Sequence of chain 1.A:
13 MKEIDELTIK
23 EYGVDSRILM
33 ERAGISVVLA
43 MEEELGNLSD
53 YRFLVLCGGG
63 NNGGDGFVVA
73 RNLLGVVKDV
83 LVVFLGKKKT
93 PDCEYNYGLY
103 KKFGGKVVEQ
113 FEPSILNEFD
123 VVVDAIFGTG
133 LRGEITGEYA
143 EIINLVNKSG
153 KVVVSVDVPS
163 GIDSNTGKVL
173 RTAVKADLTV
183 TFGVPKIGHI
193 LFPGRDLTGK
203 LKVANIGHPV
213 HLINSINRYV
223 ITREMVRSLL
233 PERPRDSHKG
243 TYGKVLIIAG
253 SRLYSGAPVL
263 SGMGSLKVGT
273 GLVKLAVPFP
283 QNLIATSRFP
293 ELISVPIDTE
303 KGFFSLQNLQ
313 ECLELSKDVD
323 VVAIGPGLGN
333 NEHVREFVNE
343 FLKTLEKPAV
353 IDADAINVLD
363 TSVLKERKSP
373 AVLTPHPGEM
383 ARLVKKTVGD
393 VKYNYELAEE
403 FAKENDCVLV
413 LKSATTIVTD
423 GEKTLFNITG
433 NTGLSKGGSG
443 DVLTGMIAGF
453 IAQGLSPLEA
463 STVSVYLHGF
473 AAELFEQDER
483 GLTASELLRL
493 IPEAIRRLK

Binding-site contacts:
Ligand atom CD2 contacts residue GLU45 of chain 1.A at 3.8 Å.
Ligand atom CZ2 contacts residue ASN207 of chain 1.A at 3.6 Å.
Ligand atom NE1 contacts residue ASN74 of chain 5.A at 3.0 Å (h-bond).
Ligand atom N contacts residue GLU44 of chain 5.A at 2.8 Å (salt-bridge).
Ligand atom C contacts residue GLU44 of chain 5.A at 3.0 Å.
Ligand atom O contacts residue VAL205 of chain 1.A at 3.6 Å.
Ligand atom CA contacts residue VAL205 of chain 1.A at 3.8 Å (hydrophobic).
Ligand atom CH2 contacts residue ILE37 of chain 5.A at 3.8 Å (hydrophobic).
Ligand atom CD1 contacts residue SER38 of chain 1.A at 3.7 Å.
Ligand atom CD2 contacts residue LEU41 of chain 1.A at 3.5 Å (hydrophobic).
Ligand atom CZ2 contacts residue ASN74 of chain 5.A at 3.5 Å.
Ligand atom CE2 contacts residue VAL40 of chain 5.A at 3.7 Å (hydrophobic).
Ligand atom O contacts residue ALA206 of chain 1.A at 3.2 Å.
Ligand atom CG contacts residue VAL40 of chain 5.A at 3.7 Å (hydrophobic).
Ligand atom N contacts residue ASN49 of chain 5.A at 3.7 Å.
Ligand atom NE1 contacts residue ASN207 of chain 1.A at 3.5 Å (h-bond).
Ligand atom CD1 contacts residue ASN74 of chain 5.A at 3.8 Å.
Ligand atom CA contacts residue VAL205 of chain 1.A at 3.3 Å (hydrophobic).
Ligand atom CZ contacts residue ALA42 of chain 1.A at 3.6 Å (hydrophobic).
Ligand atom O contacts residue ASN207 of chain 1.A at 3.0 Å (h-bond).
Ligand atom CE1 contacts residue SER38 of chain 1.A at 3.9 Å.
Ligand atom CD2 contacts residue VAL40 of chain 5.A at 3.6 Å (hydrophobic).
Ligand atom O contacts residue LYS204 of chain 1.A at 3.7 Å.
Ligand atom CZ contacts residue SER38 of chain 1.A at 3.4 Å.
Ligand atom CA contacts residue GLU44 of chain 5.A at 3.3 Å.
Ligand atom CB contacts residue GLU44 of chain 5.A at 3.1 Å.
Ligand atom C contacts residue VAL205 of chain 1.A at 3.5 Å (hydrophobic).
Ligand atom CE1 contacts residue ALA206 of chain 1.A at 3.8 Å (hydrophobic).
Ligand atom N contacts residue GLU44 of chain 5.A at 2.9 Å (salt-bridge).
Ligand atom CD1 contacts residue ASN207 of chain 1.A at 3.7 Å.
Ligand atom CE2 contacts residue ASN207 of chain 1.A at 3.4 Å.
Ligand atom O contacts residue VAL205 of chain 1.A at 2.8 Å (h-bond).
Ligand atom O contacts residue GLU44 of chain 5.A at 3.7 Å.
Ligand atom CB contacts residue GLU44 of chain 5.A at 3.6 Å.
Ligand atom N contacts residue VAL205 of chain 1.A at 2.7 Å (h-bond).
Ligand atom CA contacts residue ASN49 of chain 5.A at 3.7 Å.
Ligand atom O contacts residue ASN207 of chain 1.A at 2.8 Å (h-bond).
Ligand atom CZ2 contacts residue ARG34 of chain 1.A at 3.6 Å.
Ligand atom CA contacts residue GLU44 of chain 5.A at 3.8 Å.
Ligand atom CH2 contacts residue ARG34 of chain 1.A at 3.5 Å.

A protein and the small-molecule ligand that binds it are described below.
Small molecule (SMILES): CC(C)C[C@H](NC(=O)[C@H](CC1=CN=C2C=CC=CC12)NC(=O)[C@H](C)NC(=O)[C@H](C)N)C(=O)N[C@@H](Cc1ccccc1)C(=O)N[C@@H](CCC(=O)O)C(=O)N[C@@H](C)C=O

Sequence of chain 5.A:
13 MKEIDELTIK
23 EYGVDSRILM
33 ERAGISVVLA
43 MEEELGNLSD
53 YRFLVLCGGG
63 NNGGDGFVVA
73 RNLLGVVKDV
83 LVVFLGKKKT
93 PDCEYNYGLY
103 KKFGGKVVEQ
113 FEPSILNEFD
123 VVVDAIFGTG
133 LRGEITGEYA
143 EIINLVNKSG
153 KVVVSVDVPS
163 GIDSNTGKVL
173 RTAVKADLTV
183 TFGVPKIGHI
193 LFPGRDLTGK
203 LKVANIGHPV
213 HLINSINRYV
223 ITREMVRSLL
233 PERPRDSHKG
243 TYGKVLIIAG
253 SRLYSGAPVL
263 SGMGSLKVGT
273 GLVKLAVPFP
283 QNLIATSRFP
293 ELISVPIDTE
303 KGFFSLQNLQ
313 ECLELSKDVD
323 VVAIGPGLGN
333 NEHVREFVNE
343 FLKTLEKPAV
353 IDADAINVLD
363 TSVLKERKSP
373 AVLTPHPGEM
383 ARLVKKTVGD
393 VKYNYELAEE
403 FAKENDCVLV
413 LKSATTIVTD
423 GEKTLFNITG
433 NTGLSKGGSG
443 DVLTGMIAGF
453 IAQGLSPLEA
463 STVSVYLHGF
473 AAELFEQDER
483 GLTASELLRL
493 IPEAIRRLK